Binding-site contacts:
Ligand atom O5 contacts residue ASN271 of chain 1.B at 2.3 Å (h-bond).
Ligand atom O5 contacts residue THR273 of chain 1.B at 3.0 Å (h-bond).
Ligand atom O7 contacts residue ASN271 of chain 1.B at 3.1 Å (h-bond).
Ligand atom C2 contacts residue ASN271 of chain 1.B at 2.5 Å.
Ligand atom C1 contacts residue THR273 of chain 1.B at 3.4 Å.
Ligand atom C3 contacts residue ASN271 of chain 1.B at 3.8 Å.
Ligand atom C4 contacts residue ASN271 of chain 1.B at 4.2 Å.
Ligand atom O6 contacts residue THR273 of chain 1.B at 3.9 Å.
Ligand atom C6 contacts residue THR273 of chain 1.B at 3.6 Å.
Ligand atom C1 contacts residue ASN271 of chain 1.B at 1.4 Å.
Ligand atom C7 contacts residue ASN271 of chain 1.B at 3.0 Å.
Ligand atom O6 contacts residue ASN274 of chain 1.B at 4.2 Å.
Ligand atom O5 contacts residue ASN274 of chain 1.B at 4.0 Å.
Ligand atom C8 contacts residue ASN271 of chain 1.B at 3.9 Å.
Ligand atom C5 contacts residue ASN271 of chain 1.B at 3.6 Å.
Ligand atom N2 contacts residue ASN271 of chain 1.B at 3.0 Å (h-bond).
Ligand atom C5 contacts residue THR273 of chain 1.B at 3.2 Å.

This protein binds this small molecule.
Small molecule (SMILES): CC(=O)N[C@@H]1[C@@H](O)[C@H](O)[C@@H](CO)O[C@H]1O

Sequence of chain 1.B:
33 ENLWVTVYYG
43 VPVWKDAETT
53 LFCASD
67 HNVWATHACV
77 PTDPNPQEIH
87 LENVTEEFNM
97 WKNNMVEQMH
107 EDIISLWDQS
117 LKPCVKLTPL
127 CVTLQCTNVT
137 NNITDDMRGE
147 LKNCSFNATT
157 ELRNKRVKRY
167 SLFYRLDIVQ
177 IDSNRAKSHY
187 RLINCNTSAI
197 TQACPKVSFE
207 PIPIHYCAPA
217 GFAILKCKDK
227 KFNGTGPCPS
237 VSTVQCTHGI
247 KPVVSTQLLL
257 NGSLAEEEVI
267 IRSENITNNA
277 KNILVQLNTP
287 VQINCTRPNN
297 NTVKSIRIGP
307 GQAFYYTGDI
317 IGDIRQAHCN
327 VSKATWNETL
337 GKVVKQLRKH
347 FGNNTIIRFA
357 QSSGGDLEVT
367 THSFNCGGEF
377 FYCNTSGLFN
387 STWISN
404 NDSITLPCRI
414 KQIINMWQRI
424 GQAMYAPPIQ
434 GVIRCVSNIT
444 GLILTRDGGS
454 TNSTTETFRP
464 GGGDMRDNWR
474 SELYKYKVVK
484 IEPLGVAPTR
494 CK